Sequence of chain 1.C:
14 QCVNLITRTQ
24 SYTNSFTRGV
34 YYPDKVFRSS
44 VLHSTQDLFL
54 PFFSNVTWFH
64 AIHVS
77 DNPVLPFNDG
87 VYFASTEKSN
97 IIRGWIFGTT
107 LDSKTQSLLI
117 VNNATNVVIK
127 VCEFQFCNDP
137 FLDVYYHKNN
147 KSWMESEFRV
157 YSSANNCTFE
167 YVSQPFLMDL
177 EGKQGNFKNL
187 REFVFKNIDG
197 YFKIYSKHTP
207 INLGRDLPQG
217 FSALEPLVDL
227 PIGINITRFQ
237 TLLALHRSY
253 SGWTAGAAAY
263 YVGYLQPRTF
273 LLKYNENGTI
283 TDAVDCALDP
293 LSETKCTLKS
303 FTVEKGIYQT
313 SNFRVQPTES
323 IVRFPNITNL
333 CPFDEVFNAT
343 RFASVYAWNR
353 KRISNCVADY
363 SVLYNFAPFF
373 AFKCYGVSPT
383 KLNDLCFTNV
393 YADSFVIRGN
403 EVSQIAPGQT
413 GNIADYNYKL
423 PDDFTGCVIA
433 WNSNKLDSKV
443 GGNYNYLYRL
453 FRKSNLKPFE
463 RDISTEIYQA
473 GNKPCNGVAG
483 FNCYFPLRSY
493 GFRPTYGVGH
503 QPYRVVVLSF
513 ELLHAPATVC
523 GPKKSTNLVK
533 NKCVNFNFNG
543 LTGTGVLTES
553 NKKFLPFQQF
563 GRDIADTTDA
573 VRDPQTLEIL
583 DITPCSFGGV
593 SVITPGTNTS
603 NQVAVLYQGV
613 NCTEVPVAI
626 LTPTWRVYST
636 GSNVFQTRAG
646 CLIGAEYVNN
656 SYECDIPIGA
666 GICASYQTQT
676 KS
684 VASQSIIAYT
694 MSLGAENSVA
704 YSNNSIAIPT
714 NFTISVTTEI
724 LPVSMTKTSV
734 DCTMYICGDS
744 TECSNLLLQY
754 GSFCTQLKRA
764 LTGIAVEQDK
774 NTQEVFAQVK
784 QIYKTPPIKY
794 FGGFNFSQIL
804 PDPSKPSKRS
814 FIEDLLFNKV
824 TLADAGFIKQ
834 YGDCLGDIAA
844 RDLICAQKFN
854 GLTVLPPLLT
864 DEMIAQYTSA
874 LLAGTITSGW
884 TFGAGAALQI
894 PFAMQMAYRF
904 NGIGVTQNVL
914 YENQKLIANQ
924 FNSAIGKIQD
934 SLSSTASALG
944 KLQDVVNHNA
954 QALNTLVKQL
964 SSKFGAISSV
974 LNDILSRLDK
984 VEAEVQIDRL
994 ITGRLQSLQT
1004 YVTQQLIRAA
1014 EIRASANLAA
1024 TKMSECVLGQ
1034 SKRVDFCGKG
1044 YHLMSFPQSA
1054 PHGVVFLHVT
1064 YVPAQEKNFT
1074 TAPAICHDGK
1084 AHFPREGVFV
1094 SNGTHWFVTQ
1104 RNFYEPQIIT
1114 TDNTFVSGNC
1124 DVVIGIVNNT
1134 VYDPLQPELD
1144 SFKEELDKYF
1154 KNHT

Sequence of chain 1.A:
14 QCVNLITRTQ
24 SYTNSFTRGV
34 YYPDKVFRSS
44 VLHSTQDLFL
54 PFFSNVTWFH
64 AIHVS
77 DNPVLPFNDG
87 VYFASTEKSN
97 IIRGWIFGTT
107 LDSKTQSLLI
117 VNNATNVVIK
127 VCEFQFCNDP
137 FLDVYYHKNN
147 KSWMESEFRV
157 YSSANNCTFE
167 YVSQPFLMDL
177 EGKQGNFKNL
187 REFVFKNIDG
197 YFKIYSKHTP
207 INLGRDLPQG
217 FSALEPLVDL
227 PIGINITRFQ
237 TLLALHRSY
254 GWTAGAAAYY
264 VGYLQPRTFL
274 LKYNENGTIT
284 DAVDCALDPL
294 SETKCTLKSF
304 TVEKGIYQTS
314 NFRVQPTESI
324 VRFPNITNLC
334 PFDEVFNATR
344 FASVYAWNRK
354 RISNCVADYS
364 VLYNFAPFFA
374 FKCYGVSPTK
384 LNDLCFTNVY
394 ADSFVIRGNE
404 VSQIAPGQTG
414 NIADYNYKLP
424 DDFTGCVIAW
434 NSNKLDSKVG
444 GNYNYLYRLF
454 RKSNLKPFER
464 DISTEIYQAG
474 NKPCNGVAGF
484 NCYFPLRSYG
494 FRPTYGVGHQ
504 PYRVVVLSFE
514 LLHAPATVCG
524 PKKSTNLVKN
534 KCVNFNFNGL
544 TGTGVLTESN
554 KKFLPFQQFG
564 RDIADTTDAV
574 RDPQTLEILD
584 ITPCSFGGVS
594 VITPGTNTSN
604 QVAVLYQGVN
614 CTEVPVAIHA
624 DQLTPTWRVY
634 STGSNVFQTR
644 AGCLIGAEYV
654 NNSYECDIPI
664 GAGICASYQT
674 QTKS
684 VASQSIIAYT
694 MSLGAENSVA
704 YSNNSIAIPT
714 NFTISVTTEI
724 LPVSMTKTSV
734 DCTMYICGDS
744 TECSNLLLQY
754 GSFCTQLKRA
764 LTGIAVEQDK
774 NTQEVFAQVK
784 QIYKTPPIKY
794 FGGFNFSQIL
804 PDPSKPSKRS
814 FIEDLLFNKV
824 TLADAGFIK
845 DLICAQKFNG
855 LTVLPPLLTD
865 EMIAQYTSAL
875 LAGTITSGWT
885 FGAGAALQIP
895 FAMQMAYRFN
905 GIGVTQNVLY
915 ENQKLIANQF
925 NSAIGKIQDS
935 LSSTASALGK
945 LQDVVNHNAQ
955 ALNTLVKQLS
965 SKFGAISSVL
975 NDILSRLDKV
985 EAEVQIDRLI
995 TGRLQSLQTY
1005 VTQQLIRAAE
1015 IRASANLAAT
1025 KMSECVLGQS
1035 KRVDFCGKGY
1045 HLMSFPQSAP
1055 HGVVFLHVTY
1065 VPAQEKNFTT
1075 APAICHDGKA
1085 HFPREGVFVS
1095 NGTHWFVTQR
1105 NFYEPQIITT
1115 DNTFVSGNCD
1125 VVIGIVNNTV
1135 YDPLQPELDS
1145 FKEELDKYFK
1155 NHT

A protein and the small-molecule ligand that binds it are described below.
Small molecule (SMILES): CC(=O)N[C@@H]1[C@@H](O)[C@H](O)[C@@H](CO)O[C@H]1O

Binding-site contacts:
Ligand atom N2 contacts residue ILE791 of chain 1.A at 4.0 Å.
Ligand atom C1 contacts residue TYR793 of chain 1.A at 3.6 Å (hydrophobic).
Ligand atom O3 contacts residue TYR793 of chain 1.A at 4.4 Å.
Ligand atom C4 contacts residue ASN706 of chain 1.C at 4.3 Å.
Ligand atom C6 contacts residue TYR793 of chain 1.A at 4.2 Å (hydrophobic).
Ligand atom N2 contacts residue TYR793 of chain 1.A at 4.4 Å.
Ligand atom C2 contacts residue ASN706 of chain 1.C at 2.6 Å.
Ligand atom C7 contacts residue ASN706 of chain 1.C at 3.5 Å.
Ligand atom C5 contacts residue ASN706 of chain 1.C at 3.7 Å.
Ligand atom O7 contacts residue ASN706 of chain 1.C at 3.8 Å.
Ligand atom C7 contacts residue ILE791 of chain 1.A at 4.2 Å (hydrophobic).
Ligand atom O4 contacts residue TYR793 of chain 1.A at 4.0 Å.
Ligand atom C2 contacts residue TYR793 of chain 1.A at 4.2 Å (hydrophobic).
Ligand atom O3 contacts residue ILE791 of chain 1.A at 3.7 Å.
Ligand atom C3 contacts residue ILE791 of chain 1.A at 4.5 Å (hydrophobic).
Ligand atom C1 contacts residue ASN706 of chain 1.C at 1.4 Å.
Ligand atom C3 contacts residue ASN706 of chain 1.C at 3.9 Å.
Ligand atom C5 contacts residue TYR793 of chain 1.A at 3.7 Å (hydrophobic).
Ligand atom O5 contacts residue ASN706 of chain 1.C at 2.4 Å (h-bond).
Ligand atom C3 contacts residue TYR793 of chain 1.A at 3.9 Å (hydrophobic).
Ligand atom N2 contacts residue ASN706 of chain 1.C at 2.9 Å (h-bond).
Ligand atom C8 contacts residue ASN706 of chain 1.C at 3.8 Å.
Ligand atom C4 contacts residue TYR793 of chain 1.A at 4.2 Å (hydrophobic).
Ligand atom C8 contacts residue ILE791 of chain 1.A at 3.9 Å (hydrophobic).
Ligand atom O5 contacts residue TYR793 of chain 1.A at 4.0 Å.